A protein and the small-molecule ligand that binds it are described below.
Small molecule (SMILES): Nc1ccn([C@H]2C[C@H](O)[C@@H](COP(=O)(O)O)O2)c(=O)n1

Sequence of chain 6.A:
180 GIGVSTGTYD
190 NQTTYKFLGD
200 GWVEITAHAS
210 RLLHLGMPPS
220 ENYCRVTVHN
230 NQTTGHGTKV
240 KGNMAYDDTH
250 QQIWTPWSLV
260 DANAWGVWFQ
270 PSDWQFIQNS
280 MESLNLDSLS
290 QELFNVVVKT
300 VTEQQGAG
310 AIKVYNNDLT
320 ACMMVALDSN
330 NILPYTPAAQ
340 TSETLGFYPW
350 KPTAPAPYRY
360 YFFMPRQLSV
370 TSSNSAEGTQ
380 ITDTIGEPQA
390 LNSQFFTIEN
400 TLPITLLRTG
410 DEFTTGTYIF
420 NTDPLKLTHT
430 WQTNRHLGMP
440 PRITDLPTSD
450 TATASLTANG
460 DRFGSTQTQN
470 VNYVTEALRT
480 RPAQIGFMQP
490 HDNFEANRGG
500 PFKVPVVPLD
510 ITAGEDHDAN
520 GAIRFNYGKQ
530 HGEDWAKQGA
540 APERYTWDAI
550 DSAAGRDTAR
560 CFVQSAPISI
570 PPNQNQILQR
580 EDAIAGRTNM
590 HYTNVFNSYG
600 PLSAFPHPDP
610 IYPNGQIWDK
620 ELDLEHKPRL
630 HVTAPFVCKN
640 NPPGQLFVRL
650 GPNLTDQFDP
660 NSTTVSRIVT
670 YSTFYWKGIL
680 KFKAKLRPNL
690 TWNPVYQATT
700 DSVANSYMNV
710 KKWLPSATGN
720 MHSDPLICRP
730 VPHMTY

Binding-site contacts:
Ligand atom O2 contacts residue LEU197 of chain 6.A at 4.0 Å.
Ligand atom O4' contacts residue TRP201 of chain 6.A at 4.5 Å.
Ligand atom C5 contacts residue TRP201 of chain 6.A at 3.4 Å (hydrophobic).
Ligand atom O2 contacts residue LYS682 of chain 6.A at 4.2 Å.
Ligand atom OP1 contacts residue PRO423 of chain 6.A at 3.6 Å.
Ligand atom O2 contacts residue TRP201 of chain 6.A at 4.3 Å.
Ligand atom N4 contacts residue GLY198 of chain 6.A at 3.8 Å.
Ligand atom C3' contacts residue TRP201 of chain 6.A at 4.1 Å (hydrophobic).
Ligand atom N3 contacts residue TRP201 of chain 6.A at 3.6 Å.
Ligand atom C1' contacts residue TRP201 of chain 6.A at 4.5 Å (hydrophobic).
Ligand atom O5' contacts residue TRP201 of chain 6.A at 3.6 Å.
Ligand atom O3' contacts residue LYS682 of chain 6.A at 3.1 Å (salt-bridge).
Ligand atom C2' contacts residue LYS682 of chain 6.A at 3.6 Å.
Ligand atom C6 contacts residue TRP201 of chain 6.A at 3.5 Å (hydrophobic).
Ligand atom N4 contacts residue ASP199 of chain 6.A at 4.0 Å.
Ligand atom C4 contacts residue TRP201 of chain 6.A at 3.3 Å (hydrophobic).
Ligand atom C4' contacts residue TRP201 of chain 6.A at 4.3 Å (hydrophobic).
Ligand atom N1 contacts residue TRP201 of chain 6.A at 4.0 Å.
Ligand atom N4 contacts residue TRP201 of chain 6.A at 3.8 Å.
Ligand atom C1' contacts residue LYS682 of chain 6.A at 4.5 Å.
Ligand atom C2 contacts residue TRP201 of chain 6.A at 3.9 Å (hydrophobic).
Ligand atom C3' contacts residue LYS682 of chain 6.A at 3.8 Å.
Ligand atom C2' contacts residue TRP201 of chain 6.A at 3.6 Å (hydrophobic).
Ligand atom C5' contacts residue TRP201 of chain 6.A at 3.5 Å (hydrophobic).